Sequence of chain 1.A:
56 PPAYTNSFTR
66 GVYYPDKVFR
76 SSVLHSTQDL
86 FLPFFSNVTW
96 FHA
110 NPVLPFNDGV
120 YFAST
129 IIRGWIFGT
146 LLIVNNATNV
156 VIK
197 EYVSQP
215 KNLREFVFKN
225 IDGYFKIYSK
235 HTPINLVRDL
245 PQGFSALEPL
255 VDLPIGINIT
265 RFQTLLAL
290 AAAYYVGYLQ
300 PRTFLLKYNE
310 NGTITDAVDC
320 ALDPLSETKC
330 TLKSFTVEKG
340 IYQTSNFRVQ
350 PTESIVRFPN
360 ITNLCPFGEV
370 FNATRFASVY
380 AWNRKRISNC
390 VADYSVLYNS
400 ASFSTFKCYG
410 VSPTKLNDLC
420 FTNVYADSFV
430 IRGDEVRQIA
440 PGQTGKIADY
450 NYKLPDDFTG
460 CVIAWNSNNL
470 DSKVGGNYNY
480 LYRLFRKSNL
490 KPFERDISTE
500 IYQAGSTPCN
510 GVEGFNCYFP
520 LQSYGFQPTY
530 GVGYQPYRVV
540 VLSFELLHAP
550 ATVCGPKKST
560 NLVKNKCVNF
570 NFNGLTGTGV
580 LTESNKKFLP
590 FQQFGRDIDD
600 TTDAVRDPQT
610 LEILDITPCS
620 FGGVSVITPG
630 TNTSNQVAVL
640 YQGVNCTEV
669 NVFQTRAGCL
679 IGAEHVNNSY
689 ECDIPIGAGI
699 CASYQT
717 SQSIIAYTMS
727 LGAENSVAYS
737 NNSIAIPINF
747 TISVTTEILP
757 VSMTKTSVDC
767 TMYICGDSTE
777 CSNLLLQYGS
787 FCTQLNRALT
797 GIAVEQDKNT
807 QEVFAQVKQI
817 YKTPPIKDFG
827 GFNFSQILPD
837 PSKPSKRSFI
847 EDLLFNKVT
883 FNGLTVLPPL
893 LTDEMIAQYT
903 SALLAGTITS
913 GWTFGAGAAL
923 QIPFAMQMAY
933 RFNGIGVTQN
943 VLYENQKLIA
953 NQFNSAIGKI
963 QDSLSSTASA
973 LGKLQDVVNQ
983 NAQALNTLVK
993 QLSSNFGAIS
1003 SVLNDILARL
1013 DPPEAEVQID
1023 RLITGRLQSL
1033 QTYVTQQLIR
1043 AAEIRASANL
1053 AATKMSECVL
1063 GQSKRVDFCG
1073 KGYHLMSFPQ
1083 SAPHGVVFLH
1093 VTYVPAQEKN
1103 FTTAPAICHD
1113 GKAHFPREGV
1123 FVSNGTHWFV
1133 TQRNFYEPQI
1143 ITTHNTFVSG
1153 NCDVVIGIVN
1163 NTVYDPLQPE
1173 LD

A small-molecule ligand and the protein it binds are described below.
Small molecule (SMILES): CC(=O)N[C@@H]1[C@@H](O)[C@H](O)[C@@H](CO)O[C@H]1O

Binding-site contacts:
Ligand atom C5 contacts residue ASN1162 of chain 1.A at 3.6 Å.
Ligand atom C8 contacts residue ILE1160 of chain 1.A at 4.1 Å (hydrophobic).
Ligand atom O5 contacts residue ASN1162 of chain 1.A at 2.4 Å (h-bond).
Ligand atom C7 contacts residue ASN1162 of chain 1.A at 4.0 Å.
Ligand atom C2 contacts residue ASN1162 of chain 1.A at 2.5 Å.
Ligand atom N2 contacts residue ASN1162 of chain 1.A at 2.9 Å (h-bond).
Ligand atom C3 contacts residue ASN1162 of chain 1.A at 3.8 Å.
Ligand atom C4 contacts residue ASN1162 of chain 1.A at 4.2 Å.
Ligand atom C1 contacts residue ASN1162 of chain 1.A at 1.4 Å.